Sequence of chain 21.A:
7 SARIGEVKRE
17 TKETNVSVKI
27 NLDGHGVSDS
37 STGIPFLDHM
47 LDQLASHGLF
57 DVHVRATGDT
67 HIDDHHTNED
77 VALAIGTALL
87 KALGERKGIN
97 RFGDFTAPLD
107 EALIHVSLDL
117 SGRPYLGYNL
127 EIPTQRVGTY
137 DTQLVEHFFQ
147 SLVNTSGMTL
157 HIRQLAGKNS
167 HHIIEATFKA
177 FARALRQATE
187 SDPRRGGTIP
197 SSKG

The protein below binds the small molecule below.
Small molecule (SMILES): O=P(O)(O)C[C@H](O)Cn1cncn1

Binding-site contacts:
Ligand atom O11 contacts residue SER197 of chain 8.A at 2.7 Å (h-bond).
Ligand atom P9 contacts residue 5DL1 of chain 8.D at 0.2 Å.
Ligand atom C3 contacts residue 5DL1 of chain 8.D at 0.6 Å.
Ligand atom O13 contacts residue GLU171 of chain 7.A at 2.7 Å (salt-bridge).
Ligand atom C7 contacts residue 5DL1 of chain 8.D at 0.5 Å.
Ligand atom O12 contacts residue LYS199 of chain 8.A at 2.7 Å (salt-bridge).
Ligand atom N1 contacts residue HIS72 of chain 21.A at 3.1 Å (h-bond).
Ligand atom C6 contacts residue 5DL1 of chain 8.D at 1.1 Å.
Ligand atom N1 contacts residue MN1 of chain 8.B at 2.2 Å.
Ligand atom O13 contacts residue GLU19 of chain 21.A at 3.2 Å (salt-bridge).
Ligand atom O12 contacts residue 5DL1 of chain 8.D at 0.1 Å (h-bond).
Ligand atom N4 contacts residue HIS71 of chain 21.A at 3.1 Å (h-bond).
Ligand atom O10 contacts residue LYS175 of chain 7.A at 2.6 Å (salt-bridge).
Ligand atom O11 contacts residue 5DL1 of chain 8.D at 0.3 Å (h-bond).
Ligand atom C7 contacts residue MN1 of chain 8.B at 3.3 Å.
Ligand atom O10 contacts residue ARG97 of chain 8.A at 3.2 Å (salt-bridge).
Ligand atom C5 contacts residue HIS71 of chain 21.A at 3.3 Å.
Ligand atom C3 contacts residue MN1 of chain 8.C at 3.2 Å.
Ligand atom O13 contacts residue MN1 of chain 8.B at 2.2 Å.
Ligand atom C5 contacts residue HIS167 of chain 7.A at 3.3 Å.
Ligand atom O11 contacts residue ARG97 of chain 8.A at 2.9 Å (salt-bridge).
Ligand atom O10 contacts residue 5DL1 of chain 8.D at 0.5 Å (h-bond).
Ligand atom O12 contacts residue ARG119 of chain 8.A at 2.9 Å (salt-bridge).
Ligand atom N1 contacts residue HIS167 of chain 7.A at 3.3 Å (h-bond).
Ligand atom C7 contacts residue GLU171 of chain 7.A at 3.0 Å.
Ligand atom C3 contacts residue EDO1 of chain 21.J at 2.9 Å.
Ligand atom N2 contacts residue EDO1 of chain 21.J at 2.9 Å.
Ligand atom O13 contacts residue 5DL1 of chain 8.D at 0.7 Å (h-bond).
Ligand atom C5 contacts residue 5DL1 of chain 8.D at 0.3 Å.
Ligand atom C8 contacts residue 5DL1 of chain 8.D at 0.3 Å.
Ligand atom N1 contacts residue GLU171 of chain 7.A at 3.3 Å (salt-bridge).
Ligand atom N2 contacts residue 5DL1 of chain 8.D at 0.8 Å (h-bond).
Ligand atom N4 contacts residue MN1 of chain 8.C at 2.3 Å.
Ligand atom O13 contacts residue HIS45 of chain 7.A at 3.2 Å (h-bond).
Ligand atom N4 contacts residue 5DL1 of chain 8.D at 0.1 Å (h-bond).
Ligand atom N1 contacts residue 5DL1 of chain 8.D at 0.4 Å (h-bond).
Ligand atom C5 contacts residue MN1 of chain 8.B at 3.2 Å.
Ligand atom C6 contacts residue EDO1 of chain 21.J at 2.7 Å.
Ligand atom N4 contacts residue GLU75 of chain 21.A at 3.2 Å (salt-bridge).
Ligand atom O10 contacts residue ARG119 of chain 8.A at 3.1 Å (salt-bridge).

Sequence of chain 7.A:
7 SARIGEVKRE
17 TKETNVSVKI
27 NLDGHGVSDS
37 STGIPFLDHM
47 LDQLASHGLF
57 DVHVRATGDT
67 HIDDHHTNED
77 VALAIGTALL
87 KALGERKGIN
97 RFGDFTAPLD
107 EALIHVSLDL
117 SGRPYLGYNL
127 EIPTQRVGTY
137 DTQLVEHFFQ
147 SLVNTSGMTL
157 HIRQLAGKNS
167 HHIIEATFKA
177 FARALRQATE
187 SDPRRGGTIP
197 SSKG

Sequence of chain 8.A:
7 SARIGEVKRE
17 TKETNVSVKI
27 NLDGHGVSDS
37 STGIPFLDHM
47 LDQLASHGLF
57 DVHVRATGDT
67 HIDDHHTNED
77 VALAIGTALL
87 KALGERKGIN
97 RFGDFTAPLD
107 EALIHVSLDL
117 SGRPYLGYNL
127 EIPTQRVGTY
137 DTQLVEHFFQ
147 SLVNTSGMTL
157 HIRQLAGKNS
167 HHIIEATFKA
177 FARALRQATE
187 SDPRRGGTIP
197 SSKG